Binding-site contacts:
Ligand atom C8 contacts residue TYR228 of chain 1.B at 4.0 Å (hydrophobic).
Ligand atom O1 contacts residue TYR228 of chain 1.B at 4.1 Å.
Ligand atom N contacts residue TYR228 of chain 1.B at 3.8 Å.
Ligand atom C4 contacts residue GLY226 of chain 1.B at 4.2 Å.
Ligand atom C6 contacts residue TYR228 of chain 1.B at 3.7 Å (hydrophobic).
Ligand atom C1 contacts residue TYR228 of chain 1.B at 3.9 Å (hydrophobic).
Ligand atom C1 contacts residue SER231 of chain 1.B at 4.5 Å.
Ligand atom N1 contacts residue TYR228 of chain 1.B at 3.5 Å.
Ligand atom C2 contacts residue GLY226 of chain 1.B at 4.3 Å.
Ligand atom C contacts residue ILE273 of chain 1.B at 3.6 Å (hydrophobic).
Ligand atom C2 contacts residue ILE273 of chain 1.B at 3.4 Å (hydrophobic).
Ligand atom O1 contacts residue ILE273 of chain 1.B at 3.0 Å (h-bond).
Ligand atom C contacts residue GLY226 of chain 1.B at 3.7 Å.
Ligand atom N2 contacts residue GLY226 of chain 1.B at 3.1 Å (h-bond).
Ligand atom C5 contacts residue TYR228 of chain 1.B at 3.7 Å (hydrophobic).
Ligand atom C contacts residue ASN227 of chain 1.B at 4.3 Å.
Ligand atom C1 contacts residue ASN227 of chain 1.B at 4.4 Å.
Ligand atom C contacts residue LEU274 of chain 1.B at 3.8 Å (hydrophobic).
Ligand atom C6 contacts residue ILE273 of chain 1.B at 3.9 Å (hydrophobic).
Ligand atom C1 contacts residue GLY226 of chain 1.B at 4.0 Å.
Ligand atom C7 contacts residue TYR228 of chain 1.B at 3.5 Å (hydrophobic).
Ligand atom C3 contacts residue ILE273 of chain 1.B at 4.2 Å (hydrophobic).
Ligand atom C contacts residue ALA222 of chain 1.B at 3.9 Å (hydrophobic).
Ligand atom N2 contacts residue TYR228 of chain 1.B at 4.4 Å.
Ligand atom C4 contacts residue TYR228 of chain 1.B at 4.0 Å (hydrophobic).
Ligand atom C contacts residue SER231 of chain 1.B at 4.3 Å.
Ligand atom C3 contacts residue TYR228 of chain 1.B at 4.1 Å (hydrophobic).
Ligand atom C1 contacts residue ILE273 of chain 1.B at 3.6 Å (hydrophobic).
Ligand atom O contacts residue TYR228 of chain 1.B at 4.0 Å.

This protein binds this small molecule.
Small molecule (SMILES): [H]/N=C1/C(CCC)C(=O)N(C)C(=O)N1C

Sequence of chain 1.B:
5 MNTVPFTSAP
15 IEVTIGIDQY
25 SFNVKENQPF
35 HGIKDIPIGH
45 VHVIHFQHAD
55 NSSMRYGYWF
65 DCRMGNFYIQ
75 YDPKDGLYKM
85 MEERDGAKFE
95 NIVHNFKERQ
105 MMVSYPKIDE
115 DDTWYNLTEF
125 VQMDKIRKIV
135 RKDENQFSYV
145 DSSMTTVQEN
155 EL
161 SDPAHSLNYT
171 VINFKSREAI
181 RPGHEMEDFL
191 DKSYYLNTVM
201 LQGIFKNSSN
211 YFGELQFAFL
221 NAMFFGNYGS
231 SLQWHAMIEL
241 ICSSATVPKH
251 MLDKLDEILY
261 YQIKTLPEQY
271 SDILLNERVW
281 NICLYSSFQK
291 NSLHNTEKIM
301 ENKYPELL